Sequence of chain 2.B:
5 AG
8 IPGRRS

The protein below binds the small molecule below.
Small molecule (SMILES): CS(=O)(=O)c1ccccc1CO

Binding-site contacts:
Ligand atom C07 contacts residue ILE173 of chain 2.A at 4.2 Å (hydrophobic).
Ligand atom C08 contacts residue ILE173 of chain 2.A at 4.5 Å (hydrophobic).
Ligand atom C08 contacts residue PRO172 of chain 2.A at 3.4 Å (hydrophobic).
Ligand atom C04 contacts residue ILE8 of chain 2.B at 4.0 Å (hydrophobic).
Ligand atom S02 contacts residue PHE124 of chain 2.A at 4.3 Å.
Ligand atom C08 contacts residue LYS127 of chain 2.A at 4.2 Å.
Ligand atom C08 contacts residue ILE8 of chain 2.B at 3.9 Å (hydrophobic).
Ligand atom C01 contacts residue SER50 of chain 2.A at 3.8 Å.
Ligand atom C07 contacts residue GLY176 of chain 2.A at 3.7 Å.
Ligand atom C05 contacts residue ILE8 of chain 2.B at 4.0 Å (hydrophobic).
Ligand atom C08 contacts residue ILE224 of chain 2.A at 3.5 Å (hydrophobic).
Ligand atom C07 contacts residue ILE224 of chain 2.A at 4.4 Å (hydrophobic).
Ligand atom O03 contacts residue PHE124 of chain 2.A at 3.4 Å.
Ligand atom C04 contacts residue LYS127 of chain 2.A at 3.8 Å.
Ligand atom O11 contacts residue SER50 of chain 2.A at 3.5 Å (h-bond).
Ligand atom C09 contacts residue ILE224 of chain 2.A at 4.3 Å (hydrophobic).
Ligand atom C06 contacts residue ILE8 of chain 2.B at 4.5 Å (hydrophobic).
Ligand atom C05 contacts residue LYS127 of chain 2.A at 2.5 Å.
Ligand atom C08 contacts residue GLY176 of chain 2.A at 4.5 Å.
Ligand atom C07 contacts residue PRO172 of chain 2.A at 3.5 Å (hydrophobic).
Ligand atom S02 contacts residue SER50 of chain 2.A at 3.8 Å.
Ligand atom C10 contacts residue ILE8 of chain 2.B at 4.3 Å (hydrophobic).
Ligand atom O03 contacts residue SER50 of chain 2.A at 3.3 Å (h-bond).
Ligand atom O03 contacts residue LYS127 of chain 2.A at 4.3 Å.
Ligand atom C06 contacts residue LYS127 of chain 2.A at 1.4 Å.
Ligand atom C01 contacts residue PHE124 of chain 2.A at 4.1 Å (hydrophobic).
Ligand atom O11 contacts residue GLY10 of chain 2.B at 3.9 Å.
Ligand atom C07 contacts residue LYS127 of chain 2.A at 2.8 Å.
Ligand atom C01 contacts residue ASN47 of chain 2.A at 3.4 Å.
Ligand atom C07 contacts residue ILE8 of chain 2.B at 3.8 Å (hydrophobic).
Ligand atom O11 contacts residue ILE8 of chain 2.B at 3.9 Å.

Sequence of chain 2.A:
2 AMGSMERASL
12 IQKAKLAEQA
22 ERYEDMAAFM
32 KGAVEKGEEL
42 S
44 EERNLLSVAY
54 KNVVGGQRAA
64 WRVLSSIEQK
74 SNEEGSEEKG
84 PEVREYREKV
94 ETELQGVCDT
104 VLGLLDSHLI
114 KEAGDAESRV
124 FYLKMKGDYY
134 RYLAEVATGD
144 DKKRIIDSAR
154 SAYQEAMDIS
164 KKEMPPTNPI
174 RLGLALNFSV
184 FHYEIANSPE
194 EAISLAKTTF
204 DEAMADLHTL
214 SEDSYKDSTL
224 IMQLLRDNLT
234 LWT